Binding-site contacts:
Ligand atom O2B contacts residue GLY186 of chain 1.S at 3.1 Å (h-bond).
Ligand atom N1 contacts residue ASP130 of chain 1.S at 3.1 Å (salt-bridge).
Ligand atom O3G contacts residue HIS215 of chain 1.S at 3.3 Å.
Ligand atom O1B contacts residue SER188 of chain 1.S at 2.8 Å (h-bond).
Ligand atom O6 contacts residue ASN127 of chain 1.S at 3.0 Å (h-bond).
Ligand atom PG contacts residue LYS187 of chain 1.S at 3.4 Å.
Ligand atom O1G contacts residue LYS187 of chain 1.S at 3.4 Å.
Ligand atom C8 contacts residue SER189 of chain 1.S at 3.1 Å.
Ligand atom N7 contacts residue SER189 of chain 1.S at 3.2 Å (h-bond).
Ligand atom N7 contacts residue SER159 of chain 1.S at 3.4 Å.
Ligand atom O6 contacts residue HIS160 of chain 1.S at 3.4 Å (h-bond).
Ligand atom O6 contacts residue SER158 of chain 1.S at 2.5 Å (h-bond).
Ligand atom O3G contacts residue THR217 of chain 1.S at 3.1 Å (h-bond).
Ligand atom O2A contacts residue GLY186 of chain 1.S at 3.2 Å.
Ligand atom N3 contacts residue HIS160 of chain 1.S at 3.2 Å (h-bond).
Ligand atom O2' contacts residue HIS160 of chain 1.S at 3.2 Å (h-bond).
Ligand atom O2G contacts residue GLY184 of chain 1.S at 3.1 Å (h-bond).
Ligand atom O2B contacts residue VAL185 of chain 1.S at 2.9 Å (h-bond).
Ligand atom O3G contacts residue THR216 of chain 1.S at 2.5 Å (h-bond).
Ligand atom O2A contacts residue SER189 of chain 1.S at 3.0 Å (h-bond).
Ligand atom N7 contacts residue ASN127 of chain 1.S at 3.2 Å (h-bond).
Ligand atom PG contacts residue MG1 of chain 1.NC at 3.2 Å.
Ligand atom PB contacts residue LYS187 of chain 1.S at 3.4 Å.
Ligand atom O6 contacts residue SER159 of chain 1.S at 2.8 Å (h-bond).
Ligand atom O4' contacts residue LYS128 of chain 1.S at 3.3 Å.
Ligand atom C2 contacts residue HIS160 of chain 1.S at 3.2 Å.
Ligand atom O1A contacts residue ASP205 of chain 1.S at 3.1 Å (salt-bridge).
Ligand atom O1B contacts residue LYS187 of chain 1.S at 3.2 Å (salt-bridge).
Ligand atom O3A contacts residue GLY186 of chain 1.S at 3.3 Å (h-bond).
Ligand atom N3B contacts residue MG1 of chain 1.NC at 3.3 Å.
Ligand atom PB contacts residue MG1 of chain 1.NC at 3.3 Å.
Ligand atom O2A contacts residue LYS187 of chain 1.S at 3.1 Å (salt-bridge).
Ligand atom O2A contacts residue SER188 of chain 1.S at 2.7 Å (h-bond).
Ligand atom O1G contacts residue THR217 of chain 1.S at 3.3 Å.
Ligand atom O1G contacts residue MG1 of chain 1.NC at 2.1 Å.
Ligand atom O2G contacts residue LYS187 of chain 1.S at 2.6 Å (salt-bridge).
Ligand atom C5' contacts residue SER207 of chain 1.S at 3.3 Å.
Ligand atom O3G contacts residue GLN214 of chain 1.S at 3.2 Å (h-bond).
Ligand atom O2B contacts residue LYS187 of chain 1.S at 2.5 Å (salt-bridge).
Ligand atom O1B contacts residue MG1 of chain 1.NC at 2.1 Å.

Sequence of chain 1.S:
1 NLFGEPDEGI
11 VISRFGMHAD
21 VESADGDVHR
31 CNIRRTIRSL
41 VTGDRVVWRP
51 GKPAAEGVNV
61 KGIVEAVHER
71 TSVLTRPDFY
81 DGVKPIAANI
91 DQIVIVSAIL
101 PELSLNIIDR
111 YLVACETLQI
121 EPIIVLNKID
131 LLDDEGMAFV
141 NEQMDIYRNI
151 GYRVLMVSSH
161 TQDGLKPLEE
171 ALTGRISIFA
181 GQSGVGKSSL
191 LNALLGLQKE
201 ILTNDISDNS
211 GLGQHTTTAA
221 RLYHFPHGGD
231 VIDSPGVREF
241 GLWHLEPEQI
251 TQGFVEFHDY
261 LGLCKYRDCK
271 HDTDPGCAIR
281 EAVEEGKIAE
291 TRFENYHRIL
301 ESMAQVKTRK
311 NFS

The small molecule below binds the protein below.
Small molecule (SMILES): Nc1nc2c(ncn2[C@@H]2O[C@H](CO[P](=O)(O)O[P](=O)(O)NP(=O)(O)O)[C@@H](O)[C@H]2O)c(=O)[nH]1